This small molecule binds to this protein.
Small molecule (SMILES): CC(=O)N[C@@H]1[C@@H](O)[C@H](O)[C@@H](CO)O[C@H]1O

Sequence of chain 1.C:
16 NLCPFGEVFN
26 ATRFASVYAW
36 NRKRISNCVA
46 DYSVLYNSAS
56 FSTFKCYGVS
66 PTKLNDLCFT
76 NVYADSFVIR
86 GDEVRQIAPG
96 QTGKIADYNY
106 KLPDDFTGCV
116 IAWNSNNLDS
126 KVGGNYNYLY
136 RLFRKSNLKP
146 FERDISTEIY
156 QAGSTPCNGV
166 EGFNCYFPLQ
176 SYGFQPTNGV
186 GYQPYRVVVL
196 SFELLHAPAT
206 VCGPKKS

Binding-site contacts:
Ligand atom C2 contacts residue ASN25 of chain 1.C at 2.5 Å.
Ligand atom C8 contacts residue LEU50 of chain 1.C at 4.0 Å (hydrophobic).
Ligand atom C7 contacts residue ASN25 of chain 1.C at 3.5 Å.
Ligand atom N2 contacts residue ASN25 of chain 1.C at 3.0 Å (h-bond).
Ligand atom C8 contacts residue GLY21 of chain 1.C at 4.0 Å.
Ligand atom C5 contacts residue ASN25 of chain 1.C at 3.7 Å.
Ligand atom C4 contacts residue ASN25 of chain 1.C at 4.2 Å.
Ligand atom O3 contacts residue VAL49 of chain 1.C at 4.2 Å.
Ligand atom C7 contacts residue GLY21 of chain 1.C at 3.9 Å.
Ligand atom C8 contacts residue PHE20 of chain 1.C at 3.8 Å (hydrophobic).
Ligand atom O5 contacts residue ASN25 of chain 1.C at 2.4 Å (h-bond).
Ligand atom C8 contacts residue PHE24 of chain 1.C at 3.8 Å (hydrophobic).
Ligand atom C1 contacts residue ASN25 of chain 1.C at 1.4 Å.
Ligand atom C3 contacts residue ASN25 of chain 1.C at 3.8 Å.
Ligand atom O7 contacts residue PHE20 of chain 1.C at 4.4 Å.
Ligand atom O7 contacts residue GLY21 of chain 1.C at 3.3 Å.
Ligand atom O7 contacts residue ASN25 of chain 1.C at 3.7 Å.